Binding-site contacts:
Ligand atom O4 contacts residue ASN64 of chain 1.D at 3.8 Å.
Ligand atom C5 contacts residue THR64 of chain 1.E at 3.2 Å.
Ligand atom C1 contacts residue TRP23 of chain 1.E at 3.4 Å (hydrophobic).
Ligand atom C5 contacts residue GLY66 of chain 1.D at 4.0 Å.
Ligand atom C4 contacts residue ASN64 of chain 1.D at 3.4 Å.
Ligand atom O6 contacts residue GLY66 of chain 1.D at 3.1 Å (h-bond).
Ligand atom O1 contacts residue THR64 of chain 1.E at 3.2 Å (h-bond).
Ligand atom C4 contacts residue TRP114 of chain 1.E at 3.4 Å (hydrophobic).
Ligand atom C6 contacts residue ASP110 of chain 1.E at 3.2 Å.
Ligand atom O1 contacts residue GLN20 of chain 1.E at 3.9 Å.
Ligand atom C5 contacts residue ASP110 of chain 1.E at 3.8 Å.
Ligand atom C4 contacts residue ASP110 of chain 1.E at 3.2 Å.
Ligand atom O6 contacts residue ASP110 of chain 1.E at 3.0 Å (salt-bridge).
Ligand atom O5 contacts residue ASN63 of chain 1.E at 3.2 Å (h-bond).
Ligand atom C6 contacts residue ALA106 of chain 1.E at 3.6 Å (hydrophobic).
Ligand atom O1 contacts residue ASN63 of chain 1.E at 2.7 Å (h-bond).
Ligand atom O2 contacts residue ASN64 of chain 1.D at 3.0 Å (h-bond).
Ligand atom O1 contacts residue TRP23 of chain 1.E at 3.2 Å.
Ligand atom O3 contacts residue TRP114 of chain 1.E at 3.2 Å (h-bond).
Ligand atom O3 contacts residue ASN64 of chain 1.D at 2.6 Å (h-bond).
Ligand atom O2 contacts residue VAL65 of chain 1.D at 3.1 Å.
Ligand atom C1 contacts residue ASN63 of chain 1.E at 3.3 Å.
Ligand atom C2 contacts residue TRP23 of chain 1.E at 3.6 Å (hydrophobic).
Ligand atom C2 contacts residue GLY66 of chain 1.D at 3.2 Å.
Ligand atom O4 contacts residue TRP114 of chain 1.E at 2.4 Å (h-bond).
Ligand atom O4 contacts residue HIS65 of chain 1.E at 3.3 Å.
Ligand atom C6 contacts residue HIS65 of chain 1.E at 3.5 Å.
Ligand atom C6 contacts residue THR64 of chain 1.E at 3.5 Å.
Ligand atom O5 contacts residue THR64 of chain 1.E at 3.8 Å.
Ligand atom O2 contacts residue ALA68 of chain 1.D at 4.0 Å.
Ligand atom O5 contacts residue GLY66 of chain 1.D at 3.3 Å (h-bond).
Ligand atom O1 contacts residue GLN29 of chain 1.E at 3.7 Å.
Ligand atom O2 contacts residue GLY66 of chain 1.D at 2.6 Å (h-bond).
Ligand atom C3 contacts residue ASN64 of chain 1.D at 3.4 Å.
Ligand atom C2 contacts residue ASN64 of chain 1.D at 3.8 Å.
Ligand atom O4 contacts residue ASP110 of chain 1.E at 2.6 Å (salt-bridge).
Ligand atom C3 contacts residue TRP114 of chain 1.E at 3.8 Å (hydrophobic).
Ligand atom C5 contacts residue HIS65 of chain 1.E at 3.6 Å.
Ligand atom C1 contacts residue GLY66 of chain 1.D at 3.2 Å.
Ligand atom C4 contacts residue GLY66 of chain 1.D at 4.0 Å.

The protein below binds the small molecule below.
Small molecule (SMILES): OC[C@H]1O[C@H](O)[C@@H](O)[C@@H](O)[C@@H]1O

Sequence of chain 1.E:
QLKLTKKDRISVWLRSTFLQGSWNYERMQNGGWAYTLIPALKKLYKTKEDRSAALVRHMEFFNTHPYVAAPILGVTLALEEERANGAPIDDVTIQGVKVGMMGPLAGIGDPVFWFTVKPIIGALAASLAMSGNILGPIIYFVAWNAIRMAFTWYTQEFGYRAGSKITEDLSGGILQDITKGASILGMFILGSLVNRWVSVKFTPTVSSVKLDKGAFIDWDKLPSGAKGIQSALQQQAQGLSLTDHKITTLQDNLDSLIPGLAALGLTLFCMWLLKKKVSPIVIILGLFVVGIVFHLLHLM

Sequence of chain 1.D:
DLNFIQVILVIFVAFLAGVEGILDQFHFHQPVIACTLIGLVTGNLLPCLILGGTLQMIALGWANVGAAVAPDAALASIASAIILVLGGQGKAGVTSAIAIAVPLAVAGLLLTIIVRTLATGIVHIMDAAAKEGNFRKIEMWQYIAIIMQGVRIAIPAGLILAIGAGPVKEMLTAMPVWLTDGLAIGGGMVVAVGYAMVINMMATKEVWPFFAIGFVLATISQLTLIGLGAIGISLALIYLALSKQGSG